The protein below binds the small molecule below.
Small molecule (SMILES): CC(=O)N[C@@H]1[C@@H](O)[C@H](O)[C@@H](CO)O[C@H]1O

Binding-site contacts:
Ligand atom O6 contacts residue ASN113 of chain 1.A at 3.8 Å.
Ligand atom O5 contacts residue ASN125 of chain 1.A at 2.4 Å (h-bond).
Ligand atom O6 contacts residue GLU40 of chain 1.A at 3.5 Å (salt-bridge).
Ligand atom C6 contacts residue GLU40 of chain 1.A at 3.9 Å.
Ligand atom C7 contacts residue ASN125 of chain 1.A at 3.3 Å.
Ligand atom C6 contacts residue ASN113 of chain 1.A at 4.1 Å.
Ligand atom C1 contacts residue HIS42 of chain 1.A at 4.3 Å.
Ligand atom O6 contacts residue HIS42 of chain 1.A at 4.0 Å.
Ligand atom C4 contacts residue ASN125 of chain 1.A at 4.0 Å.
Ligand atom C3 contacts residue ASN125 of chain 1.A at 3.6 Å.
Ligand atom C5 contacts residue ASN113 of chain 1.A at 4.4 Å.
Ligand atom C1 contacts residue ASN113 of chain 1.A at 4.1 Å.
Ligand atom C1 contacts residue ASN125 of chain 1.A at 1.4 Å.
Ligand atom C8 contacts residue ASN125 of chain 1.A at 3.6 Å.
Ligand atom O5 contacts residue ASN113 of chain 1.A at 3.5 Å (h-bond).
Ligand atom C2 contacts residue ASN125 of chain 1.A at 2.2 Å.
Ligand atom O6 contacts residue SER127 of chain 1.A at 3.9 Å.
Ligand atom O3 contacts residue ASN125 of chain 1.A at 4.5 Å.
Ligand atom O5 contacts residue HIS42 of chain 1.A at 4.3 Å.
Ligand atom O7 contacts residue ASN125 of chain 1.A at 4.2 Å.
Ligand atom C5 contacts residue ASN125 of chain 1.A at 3.6 Å.
Ligand atom N2 contacts residue ASN125 of chain 1.A at 2.8 Å (h-bond).

Sequence of chain 1.A:
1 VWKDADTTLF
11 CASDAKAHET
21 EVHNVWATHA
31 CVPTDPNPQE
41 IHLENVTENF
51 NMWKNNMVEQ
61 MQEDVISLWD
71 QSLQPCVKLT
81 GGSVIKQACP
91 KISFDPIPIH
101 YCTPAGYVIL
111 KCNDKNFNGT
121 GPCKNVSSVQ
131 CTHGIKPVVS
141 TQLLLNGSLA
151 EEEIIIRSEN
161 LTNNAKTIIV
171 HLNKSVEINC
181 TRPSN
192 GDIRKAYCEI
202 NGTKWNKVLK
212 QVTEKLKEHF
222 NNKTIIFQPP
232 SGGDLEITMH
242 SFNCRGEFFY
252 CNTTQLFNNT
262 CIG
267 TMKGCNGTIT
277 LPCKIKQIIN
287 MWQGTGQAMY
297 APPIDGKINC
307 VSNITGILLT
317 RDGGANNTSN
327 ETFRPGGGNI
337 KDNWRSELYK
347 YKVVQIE